Binding-site contacts:
Ligand atom CG2 contacts residue PHE76 of chain 7.B at 3.8 Å (hydrophobic).

Sequence of chain 7.B:
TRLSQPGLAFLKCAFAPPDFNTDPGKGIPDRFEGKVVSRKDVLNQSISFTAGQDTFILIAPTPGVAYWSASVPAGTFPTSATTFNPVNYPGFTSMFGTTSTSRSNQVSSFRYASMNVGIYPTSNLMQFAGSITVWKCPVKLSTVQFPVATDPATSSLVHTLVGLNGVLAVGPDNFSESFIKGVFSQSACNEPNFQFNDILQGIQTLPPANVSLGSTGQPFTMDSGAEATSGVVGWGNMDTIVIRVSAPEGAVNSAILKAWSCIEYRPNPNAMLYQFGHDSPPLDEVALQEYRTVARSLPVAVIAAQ

The small molecule below binds the protein below.
Small molecule (SMILES): CC(C)[C@H](NC(=O)[C@H](CCCN=C(N)N)NC(=O)[C@@H](N)CCC(=O)O)C(=O)N[C@H](C=O)CCCCN